Sequence of chain 1.D:
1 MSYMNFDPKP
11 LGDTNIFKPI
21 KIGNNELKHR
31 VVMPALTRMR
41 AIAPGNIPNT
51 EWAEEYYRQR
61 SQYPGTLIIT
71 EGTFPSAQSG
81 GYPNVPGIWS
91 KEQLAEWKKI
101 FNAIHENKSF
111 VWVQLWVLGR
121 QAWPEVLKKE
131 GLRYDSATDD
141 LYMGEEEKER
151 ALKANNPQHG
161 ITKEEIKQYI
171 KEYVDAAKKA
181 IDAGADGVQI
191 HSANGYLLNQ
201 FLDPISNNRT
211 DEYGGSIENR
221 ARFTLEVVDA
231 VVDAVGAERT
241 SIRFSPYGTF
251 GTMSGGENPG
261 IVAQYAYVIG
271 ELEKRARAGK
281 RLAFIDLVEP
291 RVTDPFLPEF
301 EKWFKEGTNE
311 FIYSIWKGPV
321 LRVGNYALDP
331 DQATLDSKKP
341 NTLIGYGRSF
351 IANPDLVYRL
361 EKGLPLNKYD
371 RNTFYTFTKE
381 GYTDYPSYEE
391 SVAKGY

Binding-site contacts:
Ligand atom C4 contacts residue FMN1 of chain 1.K at 3.3 Å.
Ligand atom C4 contacts residue TYR196 of chain 1.D at 3.4 Å (hydrophobic).
Ligand atom C2 contacts residue FMN1 of chain 1.K at 3.3 Å.
Ligand atom C3 contacts residue HIS191 of chain 1.D at 4.3 Å.
Ligand atom C5 contacts residue PHE250 of chain 1.D at 4.1 Å (hydrophobic).
Ligand atom O1' contacts residue TYR375 of chain 1.D at 3.2 Å (h-bond).
Ligand atom C1' contacts residue FMN1 of chain 1.K at 3.6 Å.
Ligand atom C3 contacts residue THR37 of chain 1.D at 3.9 Å.
Ligand atom C3 contacts residue FMN1 of chain 1.K at 3.1 Å.
Ligand atom O4 contacts residue HIS191 of chain 1.D at 2.7 Å (h-bond).
Ligand atom C2 contacts residue THR37 of chain 1.D at 3.5 Å.
Ligand atom C2 contacts residue TYR196 of chain 1.D at 3.5 Å (hydrophobic).
Ligand atom O1' contacts residue THR37 of chain 1.D at 3.8 Å.
Ligand atom C1 contacts residue TYR196 of chain 1.D at 3.8 Å (hydrophobic).
Ligand atom O4 contacts residue FMN1 of chain 1.K at 2.9 Å.
Ligand atom C6 contacts residue PRO295 of chain 1.D at 3.9 Å (hydrophobic).
Ligand atom C5 contacts residue TYR196 of chain 1.D at 4.0 Å (hydrophobic).
Ligand atom C1' contacts residue PHE296 of chain 1.D at 3.9 Å (hydrophobic).
Ligand atom C1' contacts residue TYR375 of chain 1.D at 3.3 Å (hydrophobic).
Ligand atom C5 contacts residue PRO295 of chain 1.D at 4.3 Å (hydrophobic).
Ligand atom C5 contacts residue ASN194 of chain 1.D at 3.5 Å.
Ligand atom C6 contacts residue FMN1 of chain 1.K at 3.7 Å.
Ligand atom C3 contacts residue TYR196 of chain 1.D at 3.5 Å (hydrophobic).
Ligand atom O4 contacts residue ASN194 of chain 1.D at 2.8 Å (h-bond).
Ligand atom C5 contacts residue FMN1 of chain 1.K at 3.4 Å.
Ligand atom O1' contacts residue PHE296 of chain 1.D at 4.2 Å.
Ligand atom C4 contacts residue HIS191 of chain 1.D at 3.9 Å.
Ligand atom C2 contacts residue TRP116 of chain 1.D at 3.9 Å (hydrophobic).
Ligand atom O1' contacts residue FMN1 of chain 1.K at 3.7 Å.
Ligand atom O4 contacts residue TYR196 of chain 1.D at 3.3 Å.
Ligand atom C6 contacts residue TYR196 of chain 1.D at 4.1 Å (hydrophobic).
Ligand atom C4 contacts residue ASN194 of chain 1.D at 3.6 Å.
Ligand atom C6 contacts residue PHE250 of chain 1.D at 4.0 Å (hydrophobic).
Ligand atom C3 contacts residue TRP116 of chain 1.D at 3.6 Å (hydrophobic).
Ligand atom C1 contacts residue FMN1 of chain 1.K at 3.5 Å.

This small molecule binds to this protein.
Small molecule (SMILES): O=Cc1ccc(O)cc1